The small molecule below binds the protein below.
Small molecule (SMILES): CSCC[C@H](NC(=O)[C@H](C)N)C(=O)N[C@@H](Cc1ccccc1)C(=O)N[C@@H](C)C(=O)N[C@H](C(=O)N[C@@H](CCC(=O)O)C(=O)NCC(=O)N1CCC[C@H]1C=O)[C@@H](C)OP(=O)(O)O

Binding-site contacts:
Ligand atom CG contacts residue ASN55 of chain 2.A at 3.7 Å.
Ligand atom C contacts residue LEU179 of chain 2.A at 3.5 Å (hydrophobic).
Ligand atom SD contacts residue ARG65 of chain 2.A at 3.4 Å (salt-bridge).
Ligand atom O3P contacts residue TYR135 of chain 2.A at 2.7 Å (h-bond).
Ligand atom CE contacts residue ARG61 of chain 2.A at 3.7 Å.
Ligand atom CE2 contacts residue TYR186 of chain 2.A at 3.3 Å (hydrophobic).
Ligand atom N contacts residue GLU187 of chain 2.A at 3.5 Å (salt-bridge).
Ligand atom O contacts residue LEU179 of chain 2.A at 3.7 Å.
Ligand atom CB contacts residue ASN180 of chain 2.A at 3.4 Å.
Ligand atom CB contacts residue ASN180 of chain 2.A at 3.3 Å.
Ligand atom CA contacts residue ASN180 of chain 2.A at 3.4 Å.
Ligand atom CE contacts residue ARG65 of chain 2.A at 3.2 Å.
Ligand atom O3P contacts residue ARG134 of chain 2.A at 2.8 Å (salt-bridge).
Ligand atom OE1 contacts residue LYS127 of chain 2.A at 2.8 Å (salt-bridge).
Ligand atom CG contacts residue TRP235 of chain 2.A at 3.5 Å (hydrophobic).
Ligand atom CA contacts residue ASN180 of chain 2.A at 3.7 Å.
Ligand atom O contacts residue VAL183 of chain 2.A at 3.4 Å.
Ligand atom CG2 contacts residue VAL183 of chain 2.A at 3.6 Å (hydrophobic).
Ligand atom CE2 contacts residue TRP235 of chain 2.A at 3.7 Å (hydrophobic).
Ligand atom CA contacts residue ASN231 of chain 2.A at 3.7 Å.
Ligand atom C contacts residue ASN180 of chain 2.A at 3.6 Å.
Ligand atom CD1 contacts residue TRP235 of chain 2.A at 3.3 Å (hydrophobic).
Ligand atom O2P contacts residue ARG134 of chain 2.A at 2.8 Å (salt-bridge).
Ligand atom CZ contacts residue TRP235 of chain 2.A at 3.5 Å (hydrophobic).
Ligand atom O1P contacts residue ARG61 of chain 2.A at 2.8 Å (salt-bridge).
Ligand atom CD1 contacts residue LEU234 of chain 2.A at 3.5 Å (hydrophobic).
Ligand atom O2P contacts residue ARG61 of chain 2.A at 3.0 Å (salt-bridge).
Ligand atom CB contacts residue ASN231 of chain 2.A at 3.5 Å.
Ligand atom CB contacts residue ASN231 of chain 2.A at 3.5 Å.
Ligand atom CE1 contacts residue TRP235 of chain 2.A at 3.3 Å (hydrophobic).
Ligand atom CD contacts residue LYS127 of chain 2.A at 3.7 Å.
Ligand atom CG contacts residue GLU187 of chain 2.A at 3.7 Å.
Ligand atom CE2 contacts residue GLU187 of chain 2.A at 3.4 Å.
Ligand atom N contacts residue LEU179 of chain 2.A at 3.4 Å.
Ligand atom CG contacts residue ARG65 of chain 2.A at 3.6 Å.
Ligand atom N contacts residue ASN180 of chain 2.A at 2.8 Å (h-bond).
Ligand atom CD2 contacts residue GLU187 of chain 2.A at 2.8 Å.
Ligand atom O contacts residue ASN231 of chain 2.A at 2.9 Å (h-bond).
Ligand atom N contacts residue ASN231 of chain 2.A at 2.8 Å (h-bond).
Ligand atom CZ contacts residue TYR186 of chain 2.A at 3.5 Å (hydrophobic).

Sequence of chain 2.A:
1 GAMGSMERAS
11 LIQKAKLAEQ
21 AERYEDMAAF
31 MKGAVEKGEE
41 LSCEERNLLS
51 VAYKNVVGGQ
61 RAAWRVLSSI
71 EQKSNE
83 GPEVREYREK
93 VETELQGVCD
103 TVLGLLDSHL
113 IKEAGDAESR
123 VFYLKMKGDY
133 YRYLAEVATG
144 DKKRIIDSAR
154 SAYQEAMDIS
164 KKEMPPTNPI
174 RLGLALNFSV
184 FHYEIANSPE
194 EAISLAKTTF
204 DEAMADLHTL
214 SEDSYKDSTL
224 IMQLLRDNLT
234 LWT